Sequence of chain 2.A:
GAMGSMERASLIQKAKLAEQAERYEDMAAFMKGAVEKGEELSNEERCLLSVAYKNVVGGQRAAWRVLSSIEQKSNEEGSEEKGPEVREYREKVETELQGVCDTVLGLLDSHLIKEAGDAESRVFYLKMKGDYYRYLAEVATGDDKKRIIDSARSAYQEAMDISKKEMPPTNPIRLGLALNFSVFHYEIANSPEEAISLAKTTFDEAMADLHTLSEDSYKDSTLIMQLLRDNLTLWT

Binding-site contacts:
Ligand atom OXT contacts residue LYS54 of chain 2.A at 3.7 Å.
Ligand atom O contacts residue LYS54 of chain 2.A at 3.7 Å.
Ligand atom O3P contacts residue ARG134 of chain 2.A at 2.8 Å (salt-bridge).
Ligand atom P contacts residue ARG61 of chain 2.A at 3.7 Å.
Ligand atom P contacts residue ARG134 of chain 2.A at 3.8 Å.
Ligand atom N contacts residue ASN180 of chain 2.A at 3.0 Å (h-bond).
Ligand atom O contacts residue VAL183 of chain 2.A at 3.5 Å.
Ligand atom N contacts residue LEU179 of chain 2.A at 3.9 Å.
Ligand atom O1P contacts residue ARG61 of chain 2.A at 3.0 Å (salt-bridge).
Ligand atom CA contacts residue ASN231 of chain 2.A at 3.5 Å.
Ligand atom CG2 contacts residue VAL183 of chain 2.A at 3.7 Å (hydrophobic).
Ligand atom P contacts residue TYR135 of chain 2.A at 3.8 Å.
Ligand atom O contacts residue LYS127 of chain 2.A at 2.8 Å (salt-bridge).
Ligand atom O contacts residue LEU179 of chain 2.A at 3.5 Å.
Ligand atom CB contacts residue TRP235 of chain 2.A at 3.7 Å (hydrophobic).
Ligand atom O contacts residue ASN180 of chain 2.A at 2.9 Å (h-bond).
Ligand atom CG contacts residue VAL183 of chain 2.A at 3.8 Å (hydrophobic).
Ligand atom CA contacts residue ASN231 of chain 2.A at 3.8 Å.
Ligand atom CB contacts residue ASN231 of chain 2.A at 3.7 Å.
Ligand atom CA contacts residue LEU179 of chain 2.A at 3.8 Å (hydrophobic).
Ligand atom O1P contacts residue LYS54 of chain 2.A at 3.4 Å (salt-bridge).
Ligand atom CA contacts residue ASN180 of chain 2.A at 3.2 Å.
Ligand atom O3P contacts residue TYR135 of chain 2.A at 2.5 Å (h-bond).
Ligand atom O2P contacts residue ARG134 of chain 2.A at 2.9 Å (salt-bridge).
Ligand atom CG1 contacts residue LEU179 of chain 2.A at 3.8 Å (hydrophobic).
Ligand atom CB contacts residue VAL183 of chain 2.A at 3.7 Å (hydrophobic).
Ligand atom O2P contacts residue ARG61 of chain 2.A at 3.0 Å (salt-bridge).
Ligand atom CB contacts residue ASN180 of chain 2.A at 3.3 Å.
Ligand atom C contacts residue LYS127 of chain 2.A at 3.8 Å.
Ligand atom C contacts residue ASN180 of chain 2.A at 3.6 Å.
Ligand atom CB contacts residue ASN231 of chain 2.A at 3.5 Å.
Ligand atom CG2 contacts residue ASN180 of chain 2.A at 3.6 Å.
Ligand atom CG2 contacts residue GLY176 of chain 2.A at 3.6 Å.
Ligand atom C contacts residue ASN231 of chain 2.A at 3.7 Å.
Ligand atom CD contacts residue GLU187 of chain 2.A at 3.9 Å.
Ligand atom CG2 contacts residue ARG134 of chain 2.A at 3.6 Å.
Ligand atom O contacts residue ASN231 of chain 2.A at 3.0 Å (h-bond).
Ligand atom CG1 contacts residue LEU227 of chain 2.A at 3.4 Å (hydrophobic).
Ligand atom N contacts residue ASN231 of chain 2.A at 2.8 Å (h-bond).
Ligand atom OXT contacts residue GF81 of chain 2.E at 3.4 Å.

The small molecule below binds the protein below.
Small molecule (SMILES): CC(C)[C@H](NC(=O)[C@@H](NC(=O)[C@H](C)NC(=O)[C@@H]1CCCN1C(=O)[C@@H](N)Cc1ccccc1)[C@@H](C)OP(=O)(O)O)C(=O)O